Binding-site contacts:
Ligand atom PB contacts residue GLN494 of chain 1.A at 3.6 Å.
Ligand atom N4' contacts residue GLY518 of chain 1.A at 2.9 Å (h-bond).
Ligand atom O2A contacts residue MG1 of chain 1.D at 2.1 Å.
Ligand atom O1B contacts residue ASN572 of chain 1.A at 3.1 Å (h-bond).
Ligand atom O2A contacts residue GLU574 of chain 1.A at 3.1 Å (salt-bridge).
Ligand atom O1B contacts residue MG1 of chain 1.D at 2.2 Å.
Ligand atom N1' contacts residue GLU134 of chain 4.A at 2.7 Å (salt-bridge).
Ligand atom S1 contacts residue VAL492 of chain 1.A at 3.5 Å (h-bond).
Ligand atom PB contacts residue MG1 of chain 1.D at 3.3 Å.
Ligand atom C6 contacts residue GLN575 of chain 1.A at 3.6 Å.
Ligand atom O1B contacts residue GLU574 of chain 1.A at 3.1 Å (salt-bridge).
Ligand atom O1B contacts residue GLY576 of chain 1.A at 2.8 Å (h-bond).
Ligand atom N3' contacts residue MET520 of chain 1.A at 3.4 Å (h-bond).
Ligand atom CM4 contacts residue VAL578 of chain 1.A at 3.6 Å (hydrophobic).
Ligand atom N3' contacts residue PRO160 of chain 4.A at 3.6 Å.
Ligand atom O2B contacts residue GLY576 of chain 1.A at 3.4 Å (h-bond).
Ligand atom O2B contacts residue GLN494 of chain 1.A at 2.7 Å (h-bond).
Ligand atom N4' contacts residue GLN197 of chain 4.A at 3.1 Å (h-bond).
Ligand atom O2B contacts residue GLY493 of chain 1.A at 3.5 Å.
Ligand atom CM2 contacts residue GLU134 of chain 4.A at 3.5 Å.
Ligand atom O2A contacts residue ASP545 of chain 1.A at 2.8 Å (salt-bridge).
Ligand atom C5' contacts residue MET520 of chain 1.A at 3.5 Å (hydrophobic).
Ligand atom C7 contacts residue VAL492 of chain 1.A at 3.2 Å (hydrophobic).
Ligand atom O2A contacts residue ALA546 of chain 1.A at 3.1 Å (h-bond).
Ligand atom O3B contacts residue GLN494 of chain 1.A at 3.4 Å (h-bond).
Ligand atom PA contacts residue MG1 of chain 1.D at 3.3 Å.
Ligand atom C5 contacts residue MET520 of chain 1.A at 3.6 Å (hydrophobic).
Ligand atom O2B contacts residue MET577 of chain 1.A at 2.9 Å (h-bond).
Ligand atom C4 contacts residue MET520 of chain 1.A at 3.3 Å (hydrophobic).
Ligand atom O7 contacts residue ALA546 of chain 1.A at 3.5 Å.
Ligand atom O1A contacts residue GLY544 of chain 1.A at 3.5 Å.
Ligand atom C4' contacts residue MET520 of chain 1.A at 3.5 Å (hydrophobic).
Ligand atom O7 contacts residue GLN575 of chain 1.A at 3.4 Å.
Ligand atom O3A contacts residue HIS495 of chain 1.A at 3.0 Å (h-bond).
Ligand atom CM4 contacts residue MET520 of chain 1.A at 3.5 Å (hydrophobic).
Ligand atom O1A contacts residue SER547 of chain 1.A at 2.7 Å (h-bond).
Ligand atom O3B contacts residue HIS495 of chain 1.A at 3.0 Å (h-bond).
Ligand atom CM2 contacts residue ASN164 of chain 4.A at 3.5 Å.
Ligand atom CM4 contacts residue ALA109 of chain 4.A at 3.5 Å (hydrophobic).
Ligand atom C6' contacts residue GLU134 of chain 4.A at 3.4 Å.

Sequence of chain 4.A:
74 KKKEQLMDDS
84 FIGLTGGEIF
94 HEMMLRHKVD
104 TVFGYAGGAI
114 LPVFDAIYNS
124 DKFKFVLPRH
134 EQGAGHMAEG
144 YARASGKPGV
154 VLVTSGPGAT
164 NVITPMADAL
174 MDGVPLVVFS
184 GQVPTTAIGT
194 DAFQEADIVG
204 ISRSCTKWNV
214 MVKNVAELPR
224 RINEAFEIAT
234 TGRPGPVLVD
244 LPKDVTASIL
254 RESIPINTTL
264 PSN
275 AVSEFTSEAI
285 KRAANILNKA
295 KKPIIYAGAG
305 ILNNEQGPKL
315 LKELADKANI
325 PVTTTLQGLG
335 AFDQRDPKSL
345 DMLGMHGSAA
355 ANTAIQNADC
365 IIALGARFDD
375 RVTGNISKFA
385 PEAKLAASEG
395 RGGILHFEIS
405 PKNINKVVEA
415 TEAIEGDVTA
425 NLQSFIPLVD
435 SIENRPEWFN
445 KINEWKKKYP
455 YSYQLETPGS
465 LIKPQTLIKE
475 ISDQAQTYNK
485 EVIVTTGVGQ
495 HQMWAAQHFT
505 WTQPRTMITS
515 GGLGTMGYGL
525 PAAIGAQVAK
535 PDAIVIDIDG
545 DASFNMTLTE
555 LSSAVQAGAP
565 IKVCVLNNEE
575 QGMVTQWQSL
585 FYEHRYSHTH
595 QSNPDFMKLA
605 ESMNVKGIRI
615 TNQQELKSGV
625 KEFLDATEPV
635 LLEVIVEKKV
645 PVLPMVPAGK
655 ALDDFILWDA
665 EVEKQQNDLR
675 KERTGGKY

Sequence of chain 1.A:
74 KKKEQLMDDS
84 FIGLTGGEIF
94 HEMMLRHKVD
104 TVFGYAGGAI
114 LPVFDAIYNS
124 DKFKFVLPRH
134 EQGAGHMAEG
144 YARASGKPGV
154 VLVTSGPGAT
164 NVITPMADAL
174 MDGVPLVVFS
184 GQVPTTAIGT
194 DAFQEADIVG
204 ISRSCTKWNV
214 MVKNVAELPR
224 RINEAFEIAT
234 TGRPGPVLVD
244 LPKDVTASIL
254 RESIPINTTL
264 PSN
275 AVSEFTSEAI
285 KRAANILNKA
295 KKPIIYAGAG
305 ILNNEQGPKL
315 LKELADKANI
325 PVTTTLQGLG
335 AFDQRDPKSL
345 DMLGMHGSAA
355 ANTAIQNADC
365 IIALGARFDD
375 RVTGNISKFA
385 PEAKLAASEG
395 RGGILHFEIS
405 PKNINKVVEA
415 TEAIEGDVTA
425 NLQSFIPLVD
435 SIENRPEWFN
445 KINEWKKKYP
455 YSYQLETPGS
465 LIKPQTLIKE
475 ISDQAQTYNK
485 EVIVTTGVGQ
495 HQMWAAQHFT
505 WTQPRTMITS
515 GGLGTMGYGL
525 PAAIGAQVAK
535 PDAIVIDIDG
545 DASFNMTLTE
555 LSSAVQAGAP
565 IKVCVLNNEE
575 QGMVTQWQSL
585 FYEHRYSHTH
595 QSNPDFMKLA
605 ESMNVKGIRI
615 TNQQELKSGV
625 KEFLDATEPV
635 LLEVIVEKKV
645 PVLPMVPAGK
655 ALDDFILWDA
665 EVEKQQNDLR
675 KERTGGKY

This protein binds this small molecule.
Small molecule (SMILES): C/C(NCc1cnc(C)nc1N)=C(/S)CCO[P](=O)([O-])O[P](=O)([O-])O